A small-molecule ligand and the protein it binds are described below.
Small molecule (SMILES): CC(=O)N[C@@H]1[C@@H](O)[C@H](O)[C@@H](CO)O[C@H]1O

Binding-site contacts:
Ligand atom N2 contacts residue ASN325 of chain 1.B at 2.7 Å (h-bond).
Ligand atom C8 contacts residue ASN325 of chain 1.B at 2.6 Å.
Ligand atom O7 contacts residue ASN326 of chain 1.B at 4.5 Å.
Ligand atom C1 contacts residue ASN325 of chain 1.B at 3.9 Å.
Ligand atom C7 contacts residue ASN326 of chain 1.B at 4.1 Å.
Ligand atom C5 contacts residue ASN326 of chain 1.B at 3.6 Å.
Ligand atom C2 contacts residue ASN326 of chain 1.B at 2.6 Å.
Ligand atom C3 contacts residue ASN326 of chain 1.B at 3.9 Å.
Ligand atom N2 contacts residue ASN326 of chain 1.B at 3.2 Å (h-bond).
Ligand atom C2 contacts residue ASN325 of chain 1.B at 3.8 Å.
Ligand atom O5 contacts residue ASN326 of chain 1.B at 2.2 Å (h-bond).
Ligand atom C1 contacts residue ASN326 of chain 1.B at 1.5 Å.
Ligand atom C4 contacts residue ASN326 of chain 1.B at 4.2 Å.
Ligand atom O7 contacts residue ASN325 of chain 1.B at 3.9 Å.
Ligand atom C7 contacts residue ASN325 of chain 1.B at 2.9 Å.

Sequence of chain 1.B:
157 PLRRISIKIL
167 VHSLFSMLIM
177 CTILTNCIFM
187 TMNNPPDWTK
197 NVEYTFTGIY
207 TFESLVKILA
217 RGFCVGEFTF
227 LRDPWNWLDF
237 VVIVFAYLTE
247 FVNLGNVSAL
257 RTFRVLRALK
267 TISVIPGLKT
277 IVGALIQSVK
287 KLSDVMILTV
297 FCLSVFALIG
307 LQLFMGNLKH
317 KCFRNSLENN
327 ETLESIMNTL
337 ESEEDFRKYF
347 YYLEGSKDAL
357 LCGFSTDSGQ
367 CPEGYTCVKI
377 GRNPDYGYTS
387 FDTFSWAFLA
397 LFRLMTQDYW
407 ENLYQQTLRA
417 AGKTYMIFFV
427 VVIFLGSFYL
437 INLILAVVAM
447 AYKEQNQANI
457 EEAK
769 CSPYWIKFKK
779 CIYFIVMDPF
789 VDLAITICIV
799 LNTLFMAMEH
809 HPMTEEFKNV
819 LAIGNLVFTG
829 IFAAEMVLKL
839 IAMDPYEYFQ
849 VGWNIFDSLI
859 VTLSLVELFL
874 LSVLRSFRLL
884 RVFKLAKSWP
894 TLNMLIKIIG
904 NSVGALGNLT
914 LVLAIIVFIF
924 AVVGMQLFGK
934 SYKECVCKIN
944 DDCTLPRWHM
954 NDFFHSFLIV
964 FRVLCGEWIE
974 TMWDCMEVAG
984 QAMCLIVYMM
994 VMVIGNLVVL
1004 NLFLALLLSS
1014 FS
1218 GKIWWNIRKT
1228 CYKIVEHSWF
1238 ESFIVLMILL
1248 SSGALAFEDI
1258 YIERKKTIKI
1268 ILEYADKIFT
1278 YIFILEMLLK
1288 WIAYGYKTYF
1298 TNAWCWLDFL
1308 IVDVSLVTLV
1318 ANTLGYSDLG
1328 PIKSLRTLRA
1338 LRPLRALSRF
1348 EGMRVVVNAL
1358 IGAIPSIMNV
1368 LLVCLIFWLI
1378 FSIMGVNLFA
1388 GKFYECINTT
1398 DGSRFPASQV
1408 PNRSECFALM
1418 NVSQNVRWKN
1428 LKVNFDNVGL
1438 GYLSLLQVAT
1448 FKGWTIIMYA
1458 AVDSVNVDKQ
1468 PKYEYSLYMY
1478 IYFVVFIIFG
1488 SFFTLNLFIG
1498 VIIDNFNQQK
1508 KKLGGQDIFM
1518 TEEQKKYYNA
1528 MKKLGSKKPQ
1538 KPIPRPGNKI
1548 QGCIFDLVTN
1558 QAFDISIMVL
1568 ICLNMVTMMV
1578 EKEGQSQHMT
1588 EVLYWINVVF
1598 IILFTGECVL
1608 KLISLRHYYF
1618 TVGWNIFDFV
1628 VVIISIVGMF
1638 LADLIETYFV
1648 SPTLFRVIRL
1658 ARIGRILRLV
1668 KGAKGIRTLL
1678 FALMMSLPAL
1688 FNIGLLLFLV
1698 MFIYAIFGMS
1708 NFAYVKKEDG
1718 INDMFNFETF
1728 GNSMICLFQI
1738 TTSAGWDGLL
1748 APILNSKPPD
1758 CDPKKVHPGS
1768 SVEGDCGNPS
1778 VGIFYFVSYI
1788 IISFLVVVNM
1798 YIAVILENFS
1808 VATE